This protein binds this small molecule.
Small molecule (SMILES): CC(=O)N[C@H]1[C@H](O[C@H]2[C@H](O)[C@@H](NC(C)=O)CO[C@@H]2CO[C@@H]2O[C@@H](C)[C@@H](O)[C@@H](O)[C@@H]2O)O[C@H](CO)[C@@H](O[C@@H]2O[C@H](CO[C@H]3O[C@H](CO)[C@@H](O)[C@H](O)[C@@H]3O[C@@H]3O[C@H](CO)[C@@H](O)[C@H](O)[C@H]3NC(C)=O)[C@@H](O)[C@H](O[C@H]3O[C@H](CO)[C@@H](O)[C@H](O)[C@@H]3O[C@@H]3O[C@H](CO)[C@@H](O)[C@H](O)[C@H]3NC(C)=O)[C@@H]2O)[C@@H]1O

Sequence of chain 1.B:
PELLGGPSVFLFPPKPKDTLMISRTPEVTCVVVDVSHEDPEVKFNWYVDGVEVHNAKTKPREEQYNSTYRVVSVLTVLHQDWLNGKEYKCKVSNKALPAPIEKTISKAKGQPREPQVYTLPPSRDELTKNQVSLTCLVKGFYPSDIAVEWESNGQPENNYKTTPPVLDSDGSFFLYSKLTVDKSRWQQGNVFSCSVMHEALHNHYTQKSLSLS

Binding-site contacts:
Ligand atom C1 contacts residue THR75 of chain 1.B at 3.9 Å.
Ligand atom C3 contacts residue ASP41 of chain 1.B at 3.3 Å.
Ligand atom C7 contacts residue ARG77 of chain 1.B at 3.6 Å.
Ligand atom C8 contacts residue ARG77 of chain 1.B at 3.7 Å.
Ligand atom C3 contacts residue PHE17 of chain 1.B at 3.8 Å (hydrophobic).
Ligand atom C1 contacts residue PHE19 of chain 1.B at 3.6 Å (hydrophobic).
Ligand atom C2 contacts residue ASN73 of chain 1.B at 2.4 Å.
Ligand atom C6 contacts residue PHE19 of chain 1.B at 3.8 Å (hydrophobic).
Ligand atom O3 contacts residue ASP41 of chain 1.B at 3.7 Å.
Ligand atom C6 contacts residue GLN71 of chain 1.B at 3.5 Å.
Ligand atom O3 contacts residue ARG77 of chain 1.B at 3.7 Å.
Ligand atom O4 contacts residue VAL40 of chain 1.B at 3.4 Å.
Ligand atom O5 contacts residue ASN73 of chain 1.B at 2.3 Å (h-bond).
Ligand atom C6 contacts residue PHE19 of chain 1.B at 3.9 Å (hydrophobic).
Ligand atom O6 contacts residue PHE19 of chain 1.B at 3.5 Å.
Ligand atom C2 contacts residue ASP41 of chain 1.B at 3.4 Å.
Ligand atom C7 contacts residue ASP41 of chain 1.B at 3.5 Å.
Ligand atom C2 contacts residue PHE19 of chain 1.B at 3.6 Å (hydrophobic).
Ligand atom N2 contacts residue ASN73 of chain 1.B at 2.8 Å (h-bond).
Ligand atom O7 contacts residue VAL40 of chain 1.B at 3.5 Å.
Ligand atom C6 contacts residue PHE17 of chain 1.B at 4.0 Å (hydrophobic).
Ligand atom O5 contacts residue PHE19 of chain 1.B at 4.0 Å.
Ligand atom C1 contacts residue ASP41 of chain 1.B at 4.0 Å.
Ligand atom C6 contacts residue THR36 of chain 1.B at 3.4 Å.
Ligand atom C5 contacts residue PHE19 of chain 1.B at 3.6 Å (hydrophobic).
Ligand atom C3 contacts residue ASN73 of chain 1.B at 3.7 Å.
Ligand atom O7 contacts residue ARG77 of chain 1.B at 2.9 Å (salt-bridge).
Ligand atom O7 contacts residue ASN73 of chain 1.B at 3.6 Å.
Ligand atom C2 contacts residue VAL40 of chain 1.B at 4.0 Å (hydrophobic).
Ligand atom C1 contacts residue PHE17 of chain 1.B at 3.9 Å (hydrophobic).
Ligand atom O7 contacts residue LYS110 of chain 1.B at 3.2 Å (salt-bridge).
Ligand atom C1 contacts residue ASN73 of chain 1.B at 1.4 Å.
Ligand atom O5 contacts residue PHE17 of chain 1.B at 3.8 Å.
Ligand atom N2 contacts residue ASP41 of chain 1.B at 2.6 Å (salt-bridge).
Ligand atom C7 contacts residue LYS110 of chain 1.B at 3.9 Å.
Ligand atom C1 contacts residue PHE19 of chain 1.B at 3.9 Å (hydrophobic).
Ligand atom C8 contacts residue ASP41 of chain 1.B at 3.5 Å.
Ligand atom C7 contacts residue ASN73 of chain 1.B at 3.4 Å.
Ligand atom C2 contacts residue PHE17 of chain 1.B at 3.8 Å (hydrophobic).
Ligand atom C5 contacts residue ASN73 of chain 1.B at 3.6 Å.